The small molecule below binds the protein below.
Small molecule (SMILES): CCCCn1c(-c2ccccc2)nc(-c2ccccc2)c1CN(Cc1ccc2c(c1)OCO2)Cc1ccc2c(c1)OCO2

Binding-site contacts:
Ligand atom C01 contacts residue TRP299 of chain 1.A at 3.7 Å (hydrophobic).
Ligand atom C24 contacts residue LEU249 of chain 1.A at 3.8 Å (hydrophobic).
Ligand atom C18 contacts residue LEU249 of chain 1.A at 3.8 Å (hydrophobic).
Ligand atom O19 contacts residue LEU211 of chain 1.A at 3.5 Å.
Ligand atom C20 contacts residue LEU295 of chain 1.A at 3.1 Å (hydrophobic).
Ligand atom C09 contacts residue ALA214 of chain 1.A at 3.8 Å (hydrophobic).
Ligand atom C27 contacts residue ALA242 of chain 1.A at 3.4 Å (hydrophobic).
Ligand atom C39 contacts residue ALA214 of chain 1.A at 3.8 Å (hydrophobic).
Ligand atom C40 contacts residue ILE210 of chain 1.A at 3.6 Å (hydrophobic).
Ligand atom C15 contacts residue TRP299 of chain 1.A at 3.9 Å (hydrophobic).
Ligand atom O26 contacts residue ALA246 of chain 1.A at 3.9 Å.
Ligand atom C39 contacts residue LEU211 of chain 1.A at 4.0 Å (hydrophobic).
Ligand atom C25 contacts residue VAL245 of chain 1.A at 3.7 Å (hydrophobic).
Ligand atom C43 contacts residue TRP299 of chain 1.A at 3.7 Å (hydrophobic).
Ligand atom C33 contacts residue TRP299 of chain 1.A at 3.9 Å (hydrophobic).
Ligand atom C38 contacts residue TRP299 of chain 1.A at 3.9 Å (hydrophobic).
Ligand atom O28 contacts residue VAL245 of chain 1.A at 3.9 Å.
Ligand atom N02 contacts residue TRP299 of chain 1.A at 2.9 Å (h-bond).
Ligand atom C42 contacts residue THR303 of chain 1.A at 3.0 Å.
Ligand atom C43 contacts residue THR303 of chain 1.A at 3.4 Å.
Ligand atom C41 contacts residue PRO300 of chain 1.A at 3.4 Å (hydrophobic).
Ligand atom O26 contacts residue VAL245 of chain 1.A at 3.8 Å.
Ligand atom C08 contacts residue ALA214 of chain 1.A at 3.6 Å (hydrophobic).
Ligand atom C27 contacts residue ALA246 of chain 1.A at 4.0 Å (hydrophobic).
Ligand atom C27 contacts residue THR215 of chain 1.A at 3.3 Å.
Ligand atom C29 contacts residue VAL245 of chain 1.A at 3.7 Å (hydrophobic).
Ligand atom C40 contacts residue ALA214 of chain 1.A at 3.6 Å (hydrophobic).
Ligand atom C09 contacts residue THR215 of chain 1.A at 3.5 Å.
Ligand atom C08 contacts residue LEU211 of chain 1.A at 4.0 Å (hydrophobic).
Ligand atom C42 contacts residue PRO300 of chain 1.A at 3.5 Å (hydrophobic).
Ligand atom O21 contacts residue LEU295 of chain 1.A at 3.5 Å (h-bond).
Ligand atom O21 contacts residue TRP299 of chain 1.A at 3.8 Å.
Ligand atom C06 contacts residue LEU211 of chain 1.A at 3.8 Å (hydrophobic).
Ligand atom C16 contacts residue TRP299 of chain 1.A at 4.0 Å (hydrophobic).
Ligand atom C08 contacts residue THR215 of chain 1.A at 3.8 Å.
Ligand atom C41 contacts residue ILE210 of chain 1.A at 3.8 Å (hydrophobic).
Ligand atom O28 contacts residue ALA242 of chain 1.A at 3.9 Å.
Ligand atom C03 contacts residue TRP299 of chain 1.A at 3.9 Å (hydrophobic).
Ligand atom C41 contacts residue ALA214 of chain 1.A at 3.7 Å (hydrophobic).
Ligand atom C42 contacts residue ALA214 of chain 1.A at 4.0 Å (hydrophobic).

Sequence of chain 1.A:
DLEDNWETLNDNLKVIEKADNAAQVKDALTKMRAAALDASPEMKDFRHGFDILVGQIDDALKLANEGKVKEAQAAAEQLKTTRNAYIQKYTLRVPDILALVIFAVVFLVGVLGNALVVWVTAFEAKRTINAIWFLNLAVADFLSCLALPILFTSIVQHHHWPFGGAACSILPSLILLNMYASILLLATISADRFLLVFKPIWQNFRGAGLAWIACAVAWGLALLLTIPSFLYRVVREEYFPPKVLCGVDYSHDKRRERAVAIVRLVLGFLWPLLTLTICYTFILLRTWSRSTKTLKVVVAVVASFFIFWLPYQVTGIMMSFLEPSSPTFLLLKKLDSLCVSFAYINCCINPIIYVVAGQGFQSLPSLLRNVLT